Binding-site contacts:
Ligand atom O11 contacts residue LEU173 of chain 1.B at 3.7 Å.
Ligand atom N10 contacts residue ASP174 of chain 1.B at 4.0 Å.
Ligand atom C4 contacts residue LYS59 of chain 1.B at 3.7 Å.
Ligand atom C23 contacts residue VAL36 of chain 1.B at 3.6 Å (hydrophobic).
Ligand atom CL1 contacts residue ALA117 of chain 1.B at 3.1 Å.
Ligand atom C4 contacts residue LEU110 of chain 1.B at 3.8 Å (hydrophobic).
Ligand atom CL1 contacts residue ALA163 of chain 1.B at 3.5 Å.
Ligand atom C9 contacts residue ILE90 of chain 1.B at 3.9 Å (hydrophobic).
Ligand atom C16 contacts residue ALA57 of chain 1.B at 3.8 Å (hydrophobic).
Ligand atom C17 contacts residue ALA57 of chain 1.B at 3.5 Å (hydrophobic).
Ligand atom N10 contacts residue GLU77 of chain 1.B at 2.9 Å (salt-bridge).
Ligand atom O11 contacts residue ASP174 of chain 1.B at 2.8 Å (salt-bridge).
Ligand atom N10 contacts residue LEU81 of chain 1.B at 3.9 Å.
Ligand atom C14 contacts residue PHE175 of chain 1.B at 3.6 Å (hydrophobic).
Ligand atom C4 contacts residue THR112 of chain 1.B at 3.8 Å.
Ligand atom C18 contacts residue LEU114 of chain 1.B at 3.1 Å (hydrophobic).
Ligand atom C26 contacts residue ALA117 of chain 1.B at 3.9 Å (hydrophobic).
Ligand atom C7 contacts residue THR112 of chain 1.B at 3.6 Å.
Ligand atom C14 contacts residue GLU77 of chain 1.B at 3.7 Å.
Ligand atom C12 contacts residue GLU77 of chain 1.B at 3.7 Å.
Ligand atom O11 contacts residue ILE90 of chain 1.B at 3.3 Å.
Ligand atom C14 contacts residue LEU81 of chain 1.B at 4.0 Å (hydrophobic).
Ligand atom C12 contacts residue LEU177 of chain 1.B at 3.7 Å (hydrophobic).
Ligand atom C6 contacts residue THR112 of chain 1.B at 3.5 Å.
Ligand atom C17 contacts residue HIS113 of chain 1.B at 3.7 Å.
Ligand atom C3 contacts residue LYS59 of chain 1.B at 3.6 Å.
Ligand atom C12 contacts residue PHE175 of chain 1.B at 3.8 Å (hydrophobic).
Ligand atom C13 contacts residue PHE175 of chain 1.B at 3.5 Å (hydrophobic).
Ligand atom C3 contacts residue GLU77 of chain 1.B at 3.2 Å.
Ligand atom C7 contacts residue LEU110 of chain 1.B at 3.6 Å (hydrophobic).
Ligand atom C24 contacts residue VAL36 of chain 1.B at 3.5 Å (hydrophobic).
Ligand atom C7 contacts residue ALA57 of chain 1.B at 3.5 Å (hydrophobic).
Ligand atom C3 contacts residue LEU81 of chain 1.B at 3.6 Å (hydrophobic).
Ligand atom C7 contacts residue LYS59 of chain 1.B at 3.6 Å.
Ligand atom N8 contacts residue THR112 of chain 1.B at 3.1 Å (h-bond).
Ligand atom C2 contacts residue GLU77 of chain 1.B at 3.8 Å.
Ligand atom C12 contacts residue ASP174 of chain 1.B at 3.8 Å.
Ligand atom C9 contacts residue GLU77 of chain 1.B at 3.8 Å.
Ligand atom C9 contacts residue ASP174 of chain 1.B at 3.5 Å.
Ligand atom C5 contacts residue THR112 of chain 1.B at 3.5 Å.

Sequence of chain 1.B:
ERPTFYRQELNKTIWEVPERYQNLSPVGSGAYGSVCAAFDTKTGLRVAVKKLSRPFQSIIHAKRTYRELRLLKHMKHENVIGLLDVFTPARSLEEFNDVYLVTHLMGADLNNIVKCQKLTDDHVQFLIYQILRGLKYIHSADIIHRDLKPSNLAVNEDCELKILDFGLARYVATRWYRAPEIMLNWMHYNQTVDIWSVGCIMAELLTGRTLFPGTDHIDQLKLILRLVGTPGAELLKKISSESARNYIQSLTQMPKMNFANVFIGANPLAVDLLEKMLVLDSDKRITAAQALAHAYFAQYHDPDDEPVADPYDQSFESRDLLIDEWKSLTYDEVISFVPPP

The protein below binds the small molecule below.
Small molecule (SMILES): Cc1ccc(C(=O)NC2CC2)cc1NC(=O)c1ccc(-c2ccccc2Cl)s1